The small molecule below binds the protein below.
Small molecule (SMILES): CC(=O)N[C@@H]1[C@@H](O)[C@H](O)[C@@H](CO)O[C@H]1O

Sequence of chain 1.F:
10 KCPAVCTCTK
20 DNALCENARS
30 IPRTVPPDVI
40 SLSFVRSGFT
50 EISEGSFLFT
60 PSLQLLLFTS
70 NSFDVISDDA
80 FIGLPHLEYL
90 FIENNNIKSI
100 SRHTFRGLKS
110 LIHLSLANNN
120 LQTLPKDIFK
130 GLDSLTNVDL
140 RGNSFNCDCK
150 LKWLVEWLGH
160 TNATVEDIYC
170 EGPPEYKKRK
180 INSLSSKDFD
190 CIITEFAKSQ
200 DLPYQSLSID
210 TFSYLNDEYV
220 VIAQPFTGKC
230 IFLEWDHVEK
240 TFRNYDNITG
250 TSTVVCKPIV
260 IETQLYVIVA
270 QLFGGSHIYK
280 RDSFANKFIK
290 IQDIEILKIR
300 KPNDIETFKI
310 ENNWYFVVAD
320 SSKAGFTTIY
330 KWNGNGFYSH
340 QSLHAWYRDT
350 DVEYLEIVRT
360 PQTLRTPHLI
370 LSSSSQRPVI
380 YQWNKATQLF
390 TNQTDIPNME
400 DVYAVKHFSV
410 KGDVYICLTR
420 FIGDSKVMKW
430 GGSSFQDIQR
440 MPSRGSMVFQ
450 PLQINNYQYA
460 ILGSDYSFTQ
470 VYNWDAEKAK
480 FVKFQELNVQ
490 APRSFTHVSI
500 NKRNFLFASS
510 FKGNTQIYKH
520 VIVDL

Binding-site contacts:
Ligand atom C1 contacts residue ARG358 of chain 1.F at 4.0 Å.
Ligand atom C5 contacts residue ASN391 of chain 1.F at 3.6 Å.
Ligand atom O4 contacts residue ARG358 of chain 1.F at 4.0 Å.
Ligand atom C4 contacts residue ASN391 of chain 1.F at 4.3 Å.
Ligand atom C1 contacts residue GLN381 of chain 1.F at 4.3 Å.
Ligand atom C8 contacts residue THR393 of chain 1.F at 3.2 Å.
Ligand atom C5 contacts residue GLN381 of chain 1.F at 4.2 Å.
Ligand atom O6 contacts residue GLN381 of chain 1.F at 3.1 Å (h-bond).
Ligand atom O7 contacts residue ASN391 of chain 1.F at 3.8 Å.
Ligand atom C6 contacts residue ARG358 of chain 1.F at 3.5 Å.
Ligand atom O5 contacts residue GLN381 of chain 1.F at 3.7 Å.
Ligand atom C7 contacts residue ASN391 of chain 1.F at 3.6 Å.
Ligand atom C4 contacts residue ARG358 of chain 1.F at 4.4 Å.
Ligand atom C8 contacts residue GLN392 of chain 1.F at 3.6 Å.
Ligand atom O6 contacts residue ARG358 of chain 1.F at 3.2 Å.
Ligand atom C3 contacts residue ASN391 of chain 1.F at 3.9 Å.
Ligand atom C1 contacts residue ASN391 of chain 1.F at 1.5 Å.
Ligand atom C7 contacts residue THR393 of chain 1.F at 3.3 Å.
Ligand atom C5 contacts residue ARG358 of chain 1.F at 3.5 Å.
Ligand atom N2 contacts residue ASN391 of chain 1.F at 3.1 Å (h-bond).
Ligand atom O5 contacts residue ASN391 of chain 1.F at 2.3 Å (h-bond).
Ligand atom C3 contacts residue THR393 of chain 1.F at 4.1 Å.
Ligand atom C6 contacts residue THR359 of chain 1.F at 4.4 Å.
Ligand atom N2 contacts residue THR393 of chain 1.F at 2.6 Å (h-bond).
Ligand atom C8 contacts residue ASN391 of chain 1.F at 4.4 Å.
Ligand atom C6 contacts residue GLN381 of chain 1.F at 4.2 Å.
Ligand atom O4 contacts residue SER432 of chain 1.F at 4.3 Å.
Ligand atom O6 contacts residue ASN391 of chain 1.F at 4.5 Å.
Ligand atom C2 contacts residue THR393 of chain 1.F at 3.6 Å.
Ligand atom C1 contacts residue THR393 of chain 1.F at 3.8 Å.
Ligand atom O5 contacts residue ARG358 of chain 1.F at 3.9 Å.
Ligand atom C2 contacts residue ASN391 of chain 1.F at 2.6 Å.